Binding-site contacts:
Ligand atom C contacts residue GLY150 of chain 1.A at 4.3 Å.
Ligand atom C6' contacts residue TYR134 of chain 1.B at 3.5 Å (hydrophobic).
Ligand atom N10 contacts residue TYR134 of chain 1.B at 4.2 Å.
Ligand atom C2' contacts residue PHE63 of chain 1.B at 3.8 Å (hydrophobic).
Ligand atom C5' contacts residue GLY150 of chain 1.A at 4.3 Å.
Ligand atom C2 contacts residue FMN1 of chain 1.C at 3.4 Å.
Ligand atom C5 contacts residue VAL59 of chain 1.B at 3.7 Å (hydrophobic).
Ligand atom C1' contacts residue FMN1 of chain 1.C at 3.4 Å.
Ligand atom C6' contacts residue GLY150 of chain 1.A at 3.9 Å.
Ligand atom N1 contacts residue PHE63 of chain 1.B at 3.9 Å.
Ligand atom CHX contacts residue FMN1 of chain 1.C at 3.4 Å.
Ligand atom C3 contacts residue FMN1 of chain 1.C at 3.9 Å.
Ligand atom C6 contacts residue VAL59 of chain 1.B at 4.0 Å (hydrophobic).
Ligand atom N1 contacts residue FMN1 of chain 1.C at 3.4 Å.
Ligand atom OXT contacts residue GLY150 of chain 1.A at 4.1 Å.
Ligand atom N10 contacts residue FMN1 of chain 1.C at 3.5 Å.
Ligand atom C4' contacts residue FMN1 of chain 1.C at 3.4 Å.
Ligand atom N10 contacts residue PHE176 of chain 1.B at 4.1 Å.
Ligand atom N1' contacts residue PHE63 of chain 1.B at 4.2 Å.
Ligand atom O contacts residue GLY150 of chain 1.A at 3.7 Å.
Ligand atom O contacts residue FMN1 of chain 1.C at 2.8 Å (h-bond).
Ligand atom C6 contacts residue FMN1 of chain 1.C at 4.1 Å.
Ligand atom C contacts residue FMN1 of chain 1.C at 3.4 Å.
Ligand atom C5' contacts residue FMN1 of chain 1.C at 3.4 Å.
Ligand atom C2' contacts residue FMN1 of chain 1.C at 3.2 Å.
Ligand atom C1 contacts residue FMN1 of chain 1.C at 3.7 Å.
Ligand atom C4' contacts residue TYR134 of chain 1.B at 4.0 Å (hydrophobic).
Ligand atom N1' contacts residue FMN1 of chain 1.C at 3.6 Å.
Ligand atom C6' contacts residue FMN1 of chain 1.C at 3.7 Å.
Ligand atom CHZ contacts residue PHE176 of chain 1.B at 4.2 Å (hydrophobic).
Ligand atom C6 contacts residue PHE63 of chain 1.B at 3.7 Å (hydrophobic).
Ligand atom CHZ contacts residue FMN1 of chain 1.C at 3.4 Å.
Ligand atom C3' contacts residue FMN1 of chain 1.C at 3.4 Å.
Ligand atom CHZ contacts residue TYR134 of chain 1.B at 4.0 Å (hydrophobic).
Ligand atom C4 contacts residue ARG15 of chain 1.A at 3.8 Å.
Ligand atom C5' contacts residue GLY151 of chain 1.A at 4.2 Å.
Ligand atom C5 contacts residue PHE63 of chain 1.B at 4.2 Å (hydrophobic).
Ligand atom C1 contacts residue PHE63 of chain 1.B at 4.4 Å (hydrophobic).
Ligand atom C5' contacts residue TYR134 of chain 1.B at 3.0 Å (hydrophobic).
Ligand atom CHX contacts residue PHE176 of chain 1.B at 3.5 Å (hydrophobic).

This small molecule binds to this protein.
Small molecule (SMILES): CN(C)c1ccc(/N=N/c2ccccc2C(=O)O)cc1

Sequence of chain 1.B:
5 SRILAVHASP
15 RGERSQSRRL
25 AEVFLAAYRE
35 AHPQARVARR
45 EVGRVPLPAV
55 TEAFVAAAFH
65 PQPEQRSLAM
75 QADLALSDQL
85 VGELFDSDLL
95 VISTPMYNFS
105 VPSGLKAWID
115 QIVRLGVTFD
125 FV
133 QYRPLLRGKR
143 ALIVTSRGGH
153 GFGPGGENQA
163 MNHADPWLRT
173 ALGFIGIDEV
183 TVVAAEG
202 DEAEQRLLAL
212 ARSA

Sequence of chain 1.A:
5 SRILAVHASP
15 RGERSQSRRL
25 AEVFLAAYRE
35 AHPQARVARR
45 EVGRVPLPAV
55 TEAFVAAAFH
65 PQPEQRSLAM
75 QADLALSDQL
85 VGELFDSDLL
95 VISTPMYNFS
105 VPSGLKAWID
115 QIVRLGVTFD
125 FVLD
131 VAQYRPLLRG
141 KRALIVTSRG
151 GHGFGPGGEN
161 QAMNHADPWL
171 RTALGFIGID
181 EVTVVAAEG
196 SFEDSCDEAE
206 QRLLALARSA